Sequence of chain 4.A:
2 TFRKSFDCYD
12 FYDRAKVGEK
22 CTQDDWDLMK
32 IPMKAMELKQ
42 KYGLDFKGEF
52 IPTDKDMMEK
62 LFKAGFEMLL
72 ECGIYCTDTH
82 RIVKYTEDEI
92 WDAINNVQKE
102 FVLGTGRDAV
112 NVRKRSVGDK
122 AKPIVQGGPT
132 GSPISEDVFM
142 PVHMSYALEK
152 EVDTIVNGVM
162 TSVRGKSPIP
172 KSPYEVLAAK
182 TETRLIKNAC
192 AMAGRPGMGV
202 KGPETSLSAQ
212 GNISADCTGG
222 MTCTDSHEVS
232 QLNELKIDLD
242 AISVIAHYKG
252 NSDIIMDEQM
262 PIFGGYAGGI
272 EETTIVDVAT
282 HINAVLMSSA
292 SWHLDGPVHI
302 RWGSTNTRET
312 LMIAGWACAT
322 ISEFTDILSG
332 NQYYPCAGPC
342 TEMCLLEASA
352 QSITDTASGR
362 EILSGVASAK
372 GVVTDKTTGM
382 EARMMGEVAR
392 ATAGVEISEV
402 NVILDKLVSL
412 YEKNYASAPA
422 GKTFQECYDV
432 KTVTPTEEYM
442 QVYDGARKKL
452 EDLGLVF

Binding-site contacts:
Ligand atom C3 contacts residue GLU229 of chain 4.A at 3.3 Å.
Ligand atom C5 contacts residue GLN333 of chain 4.A at 3.8 Å.
Ligand atom N1 contacts residue GLU229 of chain 4.A at 2.8 Å (salt-bridge).
Ligand atom C1 contacts residue GLN333 of chain 4.A at 3.8 Å.
Ligand atom C5 contacts residue LYS202 of chain 4.A at 4.1 Å.
Ligand atom C2 contacts residue GLU229 of chain 4.A at 3.8 Å.
Ligand atom C6 contacts residue LYS202 of chain 4.A at 3.5 Å.
Ligand atom N1 contacts residue GLN333 of chain 4.A at 2.8 Å (h-bond).
Ligand atom O3 contacts residue GLU259 of chain 4.A at 3.0 Å.
Ligand atom C6 contacts residue GLY132 of chain 4.A at 3.1 Å.
Ligand atom O1 contacts residue GLN333 of chain 4.A at 3.9 Å.
Ligand atom C4 contacts residue GLU205 of chain 4.A at 3.4 Å.
Ligand atom C2 contacts residue LYS202 of chain 4.A at 2.4 Å.
Ligand atom S1 contacts residue GLN333 of chain 4.A at 3.7 Å.
Ligand atom C3 contacts residue LYS202 of chain 4.A at 2.9 Å.
Ligand atom C1 contacts residue LYS202 of chain 4.A at 1.3 Å.
Ligand atom O1 contacts residue THR131 of chain 4.A at 4.0 Å.
Ligand atom S1 contacts residue TYR335 of chain 4.A at 3.8 Å.
Ligand atom C6 contacts residue ASN158 of chain 4.A at 4.0 Å.
Ligand atom O3 contacts residue MET261 of chain 4.A at 3.7 Å.
Ligand atom C5 contacts residue GLU229 of chain 4.A at 3.3 Å.
Ligand atom C6 contacts residue THR131 of chain 4.A at 3.3 Å.
Ligand atom O4 contacts residue TYR335 of chain 4.A at 2.6 Å (h-bond).
Ligand atom C2 contacts residue GLN333 of chain 4.A at 3.4 Å.
Ligand atom O4 contacts residue GLN333 of chain 4.A at 3.1 Å (h-bond).
Ligand atom C1 contacts residue SER365 of chain 4.A at 3.9 Å.
Ligand atom C1 contacts residue GLU229 of chain 4.A at 4.0 Å.
Ligand atom C1 contacts residue LEU295 of chain 4.A at 3.4 Å (hydrophobic).
Ligand atom O1 contacts residue LYS202 of chain 4.A at 2.3 Å (salt-bridge).
Ligand atom O1 contacts residue SER365 of chain 4.A at 2.9 Å (h-bond).
Ligand atom N1 contacts residue LYS202 of chain 4.A at 3.1 Å (salt-bridge).
Ligand atom O3 contacts residue GLN333 of chain 4.A at 3.4 Å (h-bond).
Ligand atom C1 contacts residue VAL157 of chain 4.A at 3.7 Å (hydrophobic).
Ligand atom C6 contacts residue VAL157 of chain 4.A at 3.7 Å (hydrophobic).
Ligand atom O1 contacts residue LEU295 of chain 4.A at 3.4 Å.
Ligand atom O1 contacts residue VAL157 of chain 4.A at 3.5 Å.
Ligand atom C6 contacts residue GLU205 of chain 4.A at 3.3 Å.
Ligand atom C3 contacts residue GLU205 of chain 4.A at 3.1 Å.
Ligand atom O2 contacts residue TYR335 of chain 4.A at 3.8 Å.
Ligand atom N1 contacts residue LEU295 of chain 4.A at 3.8 Å.

A small-molecule ligand and the protein it binds are described below.
Small molecule (SMILES): C[C@@H]1C[C@H](S(=O)(=O)O)N[C@H]1C(=O)O